The small molecule below binds the protein below.
Small molecule (SMILES): C=C[C@](C)(O)CCC=C(C)CCC=C(C)C

Sequence of chain 1.A:
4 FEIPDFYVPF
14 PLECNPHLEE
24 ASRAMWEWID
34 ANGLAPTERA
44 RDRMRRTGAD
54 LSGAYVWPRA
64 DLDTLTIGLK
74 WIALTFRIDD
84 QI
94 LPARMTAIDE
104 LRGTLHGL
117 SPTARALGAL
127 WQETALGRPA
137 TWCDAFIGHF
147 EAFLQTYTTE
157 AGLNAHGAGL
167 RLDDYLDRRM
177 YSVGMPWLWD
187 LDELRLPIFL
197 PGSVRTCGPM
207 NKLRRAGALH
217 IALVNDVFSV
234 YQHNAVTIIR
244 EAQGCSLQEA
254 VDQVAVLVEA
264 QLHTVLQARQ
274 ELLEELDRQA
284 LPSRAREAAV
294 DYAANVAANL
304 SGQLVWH

Binding-site contacts:
Ligand atom C4 contacts residue ILE217 of chain 1.A at 3.6 Å (hydrophobic).
Ligand atom O16 contacts residue ASN221 of chain 1.A at 3.6 Å.
Ligand atom C7 contacts residue SER55 of chain 1.A at 3.2 Å.
Ligand atom C2 contacts residue VAL179 of chain 1.A at 2.9 Å (hydrophobic).
Ligand atom C5 contacts residue SER55 of chain 1.A at 4.1 Å.
Ligand atom C3 contacts residue TRP309 of chain 1.A at 4.4 Å (hydrophobic).
Ligand atom C9 contacts residue ILE75 of chain 1.A at 4.0 Å (hydrophobic).
Ligand atom O16 contacts residue HIS310 of chain 1.A at 3.8 Å.
Ligand atom C5 contacts residue TRP309 of chain 1.A at 3.8 Å (hydrophobic).
Ligand atom C9 contacts residue THR78 of chain 1.A at 3.8 Å.
Ligand atom C15 contacts residue SER178 of chain 1.A at 4.0 Å.
Ligand atom C6 contacts residue GLN306 of chain 1.A at 4.0 Å.
Ligand atom C3 contacts residue GLN306 of chain 1.A at 4.4 Å.
Ligand atom C13 contacts residue PHE149 of chain 1.A at 4.0 Å (hydrophobic).
Ligand atom C4 contacts residue GLN306 of chain 1.A at 3.6 Å.
Ligand atom C4 contacts residue MET181 of chain 1.A at 4.0 Å (hydrophobic).
Ligand atom C5 contacts residue GLN306 of chain 1.A at 3.8 Å.
Ligand atom C11 contacts residue TRP183 of chain 1.A at 4.0 Å (hydrophobic).
Ligand atom C11 contacts residue THR78 of chain 1.A at 3.9 Å.
Ligand atom C14 contacts residue THR78 of chain 1.A at 4.3 Å.
Ligand atom C6 contacts residue LEU184 of chain 1.A at 4.4 Å (hydrophobic).
Ligand atom C6 contacts residue MET181 of chain 1.A at 4.3 Å (hydrophobic).
Ligand atom C12 contacts residue PHE149 of chain 1.A at 4.0 Å (hydrophobic).
Ligand atom C2 contacts residue MET181 of chain 1.A at 4.2 Å (hydrophobic).
Ligand atom C14 contacts residue PHE149 of chain 1.A at 4.4 Å (hydrophobic).
Ligand atom C11 contacts residue VAL179 of chain 1.A at 4.5 Å (hydrophobic).
Ligand atom O16 contacts residue TRP309 of chain 1.A at 3.8 Å.
Ligand atom C1 contacts residue VAL179 of chain 1.A at 2.9 Å (hydrophobic).
Ligand atom C4 contacts residue VAL179 of chain 1.A at 4.2 Å (hydrophobic).
Ligand atom C11 contacts residue LEU184 of chain 1.A at 4.3 Å (hydrophobic).
Ligand atom C8 contacts residue ILE75 of chain 1.A at 4.4 Å (hydrophobic).
Ligand atom C3 contacts residue VAL179 of chain 1.A at 4.4 Å (hydrophobic).
Ligand atom C13 contacts residue SER178 of chain 1.A at 4.5 Å.
Ligand atom C8 contacts residue SER55 of chain 1.A at 4.1 Å.
Ligand atom C12 contacts residue VAL179 of chain 1.A at 3.8 Å (hydrophobic).
Ligand atom C7 contacts residue LEU184 of chain 1.A at 4.2 Å (hydrophobic).
Ligand atom C6 contacts residue SER55 of chain 1.A at 3.4 Å.
Ligand atom C4 contacts residue HIS310 of chain 1.A at 3.8 Å.